A protein and the small-molecule ligand that binds it are described below.
Small molecule (SMILES): OC[C@H]1O[C@@H](O)[C@H](O)[C@@H](O)[C@H]1O

Sequence of chain 1.G:
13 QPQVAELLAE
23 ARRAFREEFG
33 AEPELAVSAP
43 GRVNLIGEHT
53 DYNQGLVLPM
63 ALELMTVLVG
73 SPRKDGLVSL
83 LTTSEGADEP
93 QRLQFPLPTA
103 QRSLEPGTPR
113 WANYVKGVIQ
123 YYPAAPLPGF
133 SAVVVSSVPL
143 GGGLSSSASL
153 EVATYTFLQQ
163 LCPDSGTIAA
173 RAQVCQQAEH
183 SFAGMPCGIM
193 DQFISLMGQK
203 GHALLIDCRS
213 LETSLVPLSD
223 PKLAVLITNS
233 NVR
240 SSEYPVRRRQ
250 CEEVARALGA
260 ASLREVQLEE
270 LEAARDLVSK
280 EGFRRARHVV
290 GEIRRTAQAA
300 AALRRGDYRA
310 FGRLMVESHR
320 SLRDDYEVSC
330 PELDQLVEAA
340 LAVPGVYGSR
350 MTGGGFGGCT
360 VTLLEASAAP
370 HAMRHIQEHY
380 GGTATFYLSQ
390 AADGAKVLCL

Binding-site contacts:
Ligand atom O3 contacts residue TYR243 of chain 1.G at 3.6 Å (h-bond).
Ligand atom C6 contacts residue TYR243 of chain 1.G at 4.3 Å (hydrophobic).
Ligand atom C3 contacts residue ASP53 of chain 1.G at 3.3 Å.
Ligand atom O4 contacts residue ASP53 of chain 1.G at 3.6 Å.
Ligand atom O1 contacts residue TYR243 of chain 1.G at 4.2 Å.
Ligand atom O4 contacts residue TYR243 of chain 1.G at 2.3 Å (h-bond).
Ligand atom O2 contacts residue CYS189 of chain 1.G at 3.5 Å.
Ligand atom C3 contacts residue TYR243 of chain 1.G at 3.7 Å (hydrophobic).
Ligand atom O3 contacts residue GLY190 of chain 1.G at 2.7 Å (h-bond).
Ligand atom O4 contacts residue GLY190 of chain 1.G at 4.0 Å.
Ligand atom C2 contacts residue CYS189 of chain 1.G at 4.1 Å (hydrophobic).
Ligand atom O1 contacts residue GLY353 of chain 1.G at 3.5 Å (h-bond).
Ligand atom C6 contacts residue GLY353 of chain 1.G at 4.3 Å.
Ligand atom O2 contacts residue ASP193 of chain 1.G at 2.4 Å (salt-bridge).
Ligand atom C1 contacts residue ASP193 of chain 1.G at 3.6 Å.
Ligand atom O3 contacts residue CYS189 of chain 1.G at 3.7 Å.
Ligand atom C1 contacts residue ARG44 of chain 1.G at 3.7 Å.
Ligand atom O5 contacts residue GLY353 of chain 1.G at 3.4 Å (h-bond).
Ligand atom C2 contacts residue ASP193 of chain 1.G at 3.4 Å.
Ligand atom C5 contacts residue TYR243 of chain 1.G at 4.1 Å (hydrophobic).
Ligand atom C6 contacts residue GLY352 of chain 1.G at 3.9 Å.
Ligand atom C4 contacts residue ASP53 of chain 1.G at 3.4 Å.
Ligand atom O6 contacts residue GLU50 of chain 1.G at 2.5 Å (salt-bridge).
Ligand atom C5 contacts residue GLY352 of chain 1.G at 4.3 Å.
Ligand atom O5 contacts residue TYR243 of chain 1.G at 3.6 Å.
Ligand atom C1 contacts residue GLY353 of chain 1.G at 3.9 Å.
Ligand atom O1 contacts residue ARG44 of chain 1.G at 3.9 Å.
Ligand atom O1 contacts residue ASP193 of chain 1.G at 4.0 Å.
Ligand atom O4 contacts residue TYR54 of chain 1.G at 3.7 Å.
Ligand atom C1 contacts residue TYR243 of chain 1.G at 4.3 Å (hydrophobic).
Ligand atom O3 contacts residue ASP53 of chain 1.G at 2.6 Å (salt-bridge).
Ligand atom C2 contacts residue TYR243 of chain 1.G at 3.5 Å (hydrophobic).
Ligand atom C6 contacts residue HIS51 of chain 1.G at 3.5 Å.
Ligand atom O6 contacts residue HIS51 of chain 1.G at 2.5 Å (h-bond).
Ligand atom C5 contacts residue GLU50 of chain 1.G at 3.6 Å.
Ligand atom O5 contacts residue GLY352 of chain 1.G at 3.7 Å.
Ligand atom C3 contacts residue GLY190 of chain 1.G at 4.0 Å.
Ligand atom C6 contacts residue GLU50 of chain 1.G at 3.1 Å.
Ligand atom C4 contacts residue TYR243 of chain 1.G at 3.4 Å (hydrophobic).
Ligand atom C3 contacts residue ASP193 of chain 1.G at 3.7 Å.